Binding-site contacts:
Ligand atom O2A contacts residue MG1 of chain 1.H at 2.6 Å.
Ligand atom C5' contacts residue GLY81 of chain 1.B at 3.3 Å.
Ligand atom O2' contacts residue GLN157 of chain 1.B at 2.5 Å (h-bond).
Ligand atom C2' contacts residue SER154 of chain 1.B at 3.5 Å.
Ligand atom N6 contacts residue ALA99 of chain 1.B at 3.5 Å.
Ligand atom O1G contacts residue GLY83 of chain 1.B at 2.5 Å (h-bond).
Ligand atom O1A contacts residue GLY81 of chain 1.B at 3.4 Å (h-bond).
Ligand atom O3' contacts residue GLN157 of chain 1.B at 3.8 Å.
Ligand atom O2G contacts residue ASN82 of chain 1.B at 2.6 Å (h-bond).
Ligand atom O2A contacts residue ASP212 of chain 1.B at 3.4 Å (salt-bridge).
Ligand atom N3B contacts residue GLY81 of chain 1.B at 3.8 Å.
Ligand atom O1A contacts residue GLY84 of chain 1.B at 3.3 Å (h-bond).
Ligand atom C5' contacts residue GLY79 of chain 1.B at 3.5 Å.
Ligand atom C2 contacts residue GLY153 of chain 1.B at 3.8 Å.
Ligand atom O1B contacts residue SER198 of chain 1.B at 3.5 Å.
Ligand atom C5' contacts residue ALA80 of chain 1.B at 3.3 Å (hydrophobic).
Ligand atom N6 contacts residue GLU148 of chain 1.B at 3.7 Å.
Ligand atom PB contacts residue MG1 of chain 1.H at 3.6 Å.
Ligand atom C2' contacts residue GLN157 of chain 1.B at 3.6 Å.
Ligand atom N1 contacts residue MET150 of chain 1.B at 3.4 Å (h-bond).
Ligand atom N6 contacts residue LEU201 of chain 1.B at 3.5 Å.
Ligand atom C4' contacts residue ALA80 of chain 1.B at 3.6 Å (hydrophobic).
Ligand atom O3A contacts residue GLY81 of chain 1.B at 2.8 Å.
Ligand atom O3G contacts residue LYS196 of chain 1.B at 3.3 Å (salt-bridge).
Ligand atom O1G contacts residue GLY81 of chain 1.B at 3.3 Å.
Ligand atom O3' contacts residue SER154 of chain 1.B at 3.7 Å.
Ligand atom O2B contacts residue MG1 of chain 1.H at 2.0 Å.
Ligand atom C4' contacts residue GLY79 of chain 1.B at 3.2 Å.
Ligand atom O2A contacts residue LYS101 of chain 1.B at 2.8 Å (salt-bridge).
Ligand atom O2' contacts residue SER154 of chain 1.B at 2.6 Å (h-bond).
Ligand atom O1G contacts residue ASN82 of chain 1.B at 2.7 Å (h-bond).
Ligand atom C1' contacts residue GLN157 of chain 1.B at 3.8 Å.
Ligand atom PG contacts residue ASN82 of chain 1.B at 3.7 Å.
Ligand atom C8 contacts residue VAL86 of chain 1.B at 3.6 Å (hydrophobic).
Ligand atom PA contacts residue GLY81 of chain 1.B at 3.7 Å.
Ligand atom C6 contacts residue LEU201 of chain 1.B at 3.7 Å (hydrophobic).
Ligand atom O3G contacts residue MG1 of chain 1.H at 3.7 Å.
Ligand atom O4' contacts residue GLY79 of chain 1.B at 3.0 Å.
Ligand atom O2B contacts residue SER198 of chain 1.B at 3.7 Å.
Ligand atom C2 contacts residue MET150 of chain 1.B at 3.3 Å (hydrophobic).

Sequence of chain 1.B:
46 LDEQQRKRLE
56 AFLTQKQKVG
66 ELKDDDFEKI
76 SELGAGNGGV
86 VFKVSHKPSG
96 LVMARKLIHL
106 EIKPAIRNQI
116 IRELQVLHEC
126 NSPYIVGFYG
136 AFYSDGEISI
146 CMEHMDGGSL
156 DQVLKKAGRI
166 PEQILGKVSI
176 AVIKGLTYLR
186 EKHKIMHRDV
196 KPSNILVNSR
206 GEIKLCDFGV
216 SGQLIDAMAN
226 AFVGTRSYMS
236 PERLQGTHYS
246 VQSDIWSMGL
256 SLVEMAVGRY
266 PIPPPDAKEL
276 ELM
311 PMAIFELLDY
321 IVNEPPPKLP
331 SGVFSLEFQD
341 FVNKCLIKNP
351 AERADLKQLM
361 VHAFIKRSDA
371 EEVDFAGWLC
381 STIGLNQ

This small molecule binds to this protein.
Small molecule (SMILES): Nc1ncnc2c1ncn2[C@@H]1O[C@H](CO[P](=O)(O)O[P](=O)(O)NP(=O)(O)O)[C@@H](O)[C@H]1O